Sequence of chain 1.E:
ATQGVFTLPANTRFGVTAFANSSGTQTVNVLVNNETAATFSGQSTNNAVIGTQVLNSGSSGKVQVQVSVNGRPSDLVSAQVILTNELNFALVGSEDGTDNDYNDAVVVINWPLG

Binding-site contacts:
Ligand atom O2 contacts residue SER23 of chain 1.E at 3.4 Å.
Ligand atom O4 contacts residue GLY98 of chain 1.E at 3.9 Å.
Ligand atom C3 contacts residue CA1 of chain 1.O at 3.3 Å.
Ligand atom C1 contacts residue SER24 of chain 1.E at 3.8 Å.
Ligand atom O2 contacts residue GLY115 of chain 1.F at 2.5 Å (h-bond).
Ligand atom O2 contacts residue CA1 of chain 1.O at 2.5 Å.
Ligand atom C3 contacts residue ASP105 of chain 1.E at 3.6 Å.
Ligand atom O5 contacts residue SER23 of chain 1.E at 3.4 Å (h-bond).
Ligand atom O7A contacts residue SER24 of chain 1.E at 3.8 Å.
Ligand atom C3 contacts residue ASP100 of chain 1.E at 3.2 Å.
Ligand atom C2 contacts residue ASP100 of chain 1.E at 3.9 Å.
Ligand atom O3 contacts residue ASP100 of chain 1.E at 2.5 Å (salt-bridge).
Ligand atom C1M contacts residue GLY115 of chain 1.F at 3.6 Å.
Ligand atom O5 contacts residue SER24 of chain 1.E at 2.9 Å (h-bond).
Ligand atom O2 contacts residue ASN22 of chain 1.E at 3.0 Å (h-bond).
Ligand atom C5 contacts residue SER24 of chain 1.E at 3.9 Å.
Ligand atom C4 contacts residue CA1 of chain 1.N at 3.3 Å.
Ligand atom C1 contacts residue GLY115 of chain 1.F at 4.1 Å.
Ligand atom C5 contacts residue ASP97 of chain 1.E at 3.8 Å.
Ligand atom O4 contacts residue ASP97 of chain 1.E at 2.5 Å (salt-bridge).
Ligand atom C1M contacts residue SER24 of chain 1.E at 3.4 Å.
Ligand atom O4 contacts residue CA1 of chain 1.N at 2.6 Å.
Ligand atom O4 contacts residue ASP100 of chain 1.E at 3.8 Å.
Ligand atom C2 contacts residue CA1 of chain 1.O at 3.4 Å.
Ligand atom O3 contacts residue CA1 of chain 1.N at 2.5 Å.
Ligand atom C5 contacts residue SER23 of chain 1.E at 3.4 Å.
Ligand atom C2 contacts residue GLY115 of chain 1.F at 3.4 Å.
Ligand atom C3 contacts residue CA1 of chain 1.N at 3.4 Å.
Ligand atom C4 contacts residue ASP105 of chain 1.E at 3.1 Å.
Ligand atom C1M contacts residue THR46 of chain 1.E at 4.0 Å.
Ligand atom O3 contacts residue ASP105 of chain 1.E at 3.0 Å (salt-bridge).
Ligand atom O4 contacts residue ASP105 of chain 1.E at 3.3 Å (salt-bridge).
Ligand atom O3 contacts residue CA1 of chain 1.O at 2.5 Å.
Ligand atom O4 contacts residue GLU96 of chain 1.E at 3.4 Å (salt-bridge).
Ligand atom C4 contacts residue CA1 of chain 1.O at 3.8 Å.
Ligand atom C4 contacts residue SER23 of chain 1.E at 3.6 Å.
Ligand atom O3 contacts residue ASP102 of chain 1.E at 2.9 Å (salt-bridge).
Ligand atom C7 contacts residue SER24 of chain 1.E at 4.1 Å.
Ligand atom O2 contacts residue ASP105 of chain 1.E at 3.8 Å.
Ligand atom C4 contacts residue ASP97 of chain 1.E at 3.4 Å.

Sequence of chain 1.F:
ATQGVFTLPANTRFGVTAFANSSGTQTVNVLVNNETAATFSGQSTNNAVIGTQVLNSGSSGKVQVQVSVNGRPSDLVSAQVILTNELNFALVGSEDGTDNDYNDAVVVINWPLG

The protein below binds the small molecule below.
Small molecule (SMILES): C[C@@H]1O[C@@H](CC(=O)O)[C@@H](O)[C@H](O)[C@@H]1O